Sequence of chain 1.B:
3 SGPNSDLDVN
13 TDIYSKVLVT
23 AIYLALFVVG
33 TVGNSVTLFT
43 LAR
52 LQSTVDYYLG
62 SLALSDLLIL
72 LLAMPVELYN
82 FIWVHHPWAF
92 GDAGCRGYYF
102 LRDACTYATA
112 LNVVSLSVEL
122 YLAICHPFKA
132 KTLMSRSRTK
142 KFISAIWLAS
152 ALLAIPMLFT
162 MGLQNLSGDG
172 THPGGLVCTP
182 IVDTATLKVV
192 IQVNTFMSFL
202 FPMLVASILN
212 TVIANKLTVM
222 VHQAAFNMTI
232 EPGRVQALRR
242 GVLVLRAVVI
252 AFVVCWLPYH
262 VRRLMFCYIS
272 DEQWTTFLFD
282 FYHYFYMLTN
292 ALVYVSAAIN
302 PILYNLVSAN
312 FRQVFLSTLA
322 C

Binding-site contacts:
Ligand atom NE contacts residue PHE280 of chain 1.B at 3.3 Å.
Ligand atom CA contacts residue PHE280 of chain 1.B at 3.5 Å (hydrophobic).
Ligand atom CG contacts residue PHE280 of chain 1.B at 3.6 Å (hydrophobic).
Ligand atom O contacts residue ARG263 of chain 1.B at 3.0 Å (salt-bridge).
Ligand atom CG contacts residue TRP275 of chain 1.B at 3.6 Å (hydrophobic).
Ligand atom CZ contacts residue ILE270 of chain 1.B at 3.5 Å (hydrophobic).
Ligand atom O contacts residue THR180 of chain 1.B at 2.9 Å (h-bond).
Ligand atom CZ contacts residue TRP275 of chain 1.B at 3.5 Å (hydrophobic).
Ligand atom NH2 contacts residue PHE280 of chain 1.B at 3.4 Å.
Ligand atom NH2 contacts residue PHE267 of chain 1.B at 3.1 Å (h-bond).
Ligand atom CG2 contacts residue PHE82 of chain 1.B at 3.5 Å (hydrophobic).
Ligand atom CZ contacts residue LEU9 of chain 1.B at 3.5 Å (hydrophobic).
Ligand atom CD contacts residue TRP275 of chain 1.B at 3.6 Å (hydrophobic).
Ligand atom NH2 contacts residue ILE270 of chain 1.B at 2.6 Å (h-bond).
Ligand atom OXT contacts residue TYR100 of chain 1.B at 3.0 Å (h-bond).
Ligand atom CZ contacts residue ASP10 of chain 1.B at 3.4 Å.
Ligand atom CZ contacts residue PHE280 of chain 1.B at 3.4 Å (hydrophobic).
Ligand atom C contacts residue PHE280 of chain 1.B at 3.7 Å (hydrophobic).
Ligand atom NH2 contacts residue CYS268 of chain 1.B at 3.7 Å.
Ligand atom O contacts residue TRP275 of chain 1.B at 3.3 Å.
Ligand atom NH1 contacts residue PHE267 of chain 1.B at 2.8 Å (h-bond).
Ligand atom C contacts residue THR180 of chain 1.B at 3.7 Å.
Ligand atom N contacts residue PHE280 of chain 1.B at 3.4 Å.
Ligand atom CZ contacts residue PHE267 of chain 1.B at 3.3 Å (hydrophobic).
Ligand atom C contacts residue PHE267 of chain 1.B at 3.6 Å (hydrophobic).
Ligand atom CB contacts residue THR180 of chain 1.B at 3.6 Å.
Ligand atom CE2 contacts residue LEU9 of chain 1.B at 3.5 Å (hydrophobic).
Ligand atom OH contacts residue HIS86 of chain 1.B at 3.5 Å (h-bond).
Ligand atom O contacts residue TYR283 of chain 1.B at 2.9 Å (h-bond).
Ligand atom NE contacts residue TRP275 of chain 1.B at 3.4 Å (h-bond).
Ligand atom NH2 contacts residue ASP10 of chain 1.B at 2.3 Å (salt-bridge).
Ligand atom NE contacts residue ASP272 of chain 1.B at 3.4 Å (salt-bridge).
Ligand atom NH2 contacts residue TRP275 of chain 1.B at 3.5 Å (h-bond).
Ligand atom O contacts residue PHE267 of chain 1.B at 3.2 Å.
Ligand atom CD contacts residue PHE280 of chain 1.B at 3.6 Å (hydrophobic).
Ligand atom NE contacts residue ILE270 of chain 1.B at 3.6 Å (h-bond).
Ligand atom OH contacts residue LEU9 of chain 1.B at 2.5 Å (h-bond).
Ligand atom CG contacts residue TRP275 of chain 1.B at 3.5 Å (hydrophobic).
Ligand atom O contacts residue PHE267 of chain 1.B at 3.5 Å.
Ligand atom CD1 contacts residue PHE267 of chain 1.B at 3.6 Å (hydrophobic).

This small molecule binds to this protein.
Small molecule (SMILES): CC[C@H](C)[C@H](NC(=O)[C@H](Cc1ccc(O)cc1)NC(=O)[C@@H]1CCCN1C(=O)[C@H](CCCN=C(N)N)NC(=O)[C@@H](N)CCCN=C(N)N)C(=O)N[C@@H](CC(C)C)C(=O)O